The small molecule below binds the protein below.
Small molecule (SMILES): Nc1nc2c(s1)Cc1cccc(OCP(=O)(O)O)c1-2

Binding-site contacts:
Ligand atom N12 contacts residue LEU30 of chain 1.B at 3.7 Å.
Ligand atom N13 contacts residue THR31 of chain 1.B at 2.9 Å (h-bond).
Ligand atom C1 contacts residue ALA24 of chain 1.B at 3.5 Å (hydrophobic).
Ligand atom C11 contacts residue VAL17 of chain 1.B at 3.8 Å (hydrophobic).
Ligand atom C2 contacts residue ARG140 of chain 1.B at 3.8 Å.
Ligand atom S10 contacts residue GLY21 of chain 1.B at 4.0 Å.
Ligand atom P16 contacts residue LYS112 of chain 1.B at 3.8 Å.
Ligand atom O17 contacts residue GLY26 of chain 1.B at 3.5 Å.
Ligand atom S10 contacts residue MET177 of chain 1.B at 3.5 Å (h-bond).
Ligand atom O17 contacts residue THR27 of chain 1.B at 2.9 Å (h-bond).
Ligand atom O17 contacts residue GLY28 of chain 1.B at 4.0 Å.
Ligand atom O18 contacts residue GLU29 of chain 1.B at 3.4 Å (salt-bridge).
Ligand atom C8 contacts residue LEU30 of chain 1.B at 3.8 Å (hydrophobic).
Ligand atom P16 contacts residue GLY28 of chain 1.B at 3.8 Å.
Ligand atom C9 contacts residue LEU30 of chain 1.B at 3.5 Å (hydrophobic).
Ligand atom N13 contacts residue GLY21 of chain 1.B at 3.6 Å.
Ligand atom C6 contacts residue ALA24 of chain 1.B at 3.7 Å (hydrophobic).
Ligand atom O17 contacts residue LYS112 of chain 1.B at 2.7 Å (salt-bridge).
Ligand atom O14 contacts residue ALA24 of chain 1.B at 3.8 Å.
Ligand atom O19 contacts residue GLU29 of chain 1.B at 3.6 Å.
Ligand atom C15 contacts residue TYR113 of chain 1.B at 3.2 Å (hydrophobic).
Ligand atom C6 contacts residue LEU30 of chain 1.B at 3.8 Å (hydrophobic).
Ligand atom C7 contacts residue MET177 of chain 1.B at 3.9 Å (hydrophobic).
Ligand atom S10 contacts residue GLU20 of chain 1.B at 3.6 Å.
Ligand atom N13 contacts residue VAL17 of chain 1.B at 2.9 Å (h-bond).
Ligand atom O18 contacts residue LEU30 of chain 1.B at 2.9 Å (h-bond).
Ligand atom C15 contacts residue ARG140 of chain 1.B at 3.7 Å.
Ligand atom O19 contacts residue GLY28 of chain 1.B at 2.7 Å (h-bond).
Ligand atom O19 contacts residue THR27 of chain 1.B at 3.2 Å (h-bond).
Ligand atom O19 contacts residue GLY26 of chain 1.B at 3.7 Å.
Ligand atom P16 contacts residue THR27 of chain 1.B at 3.6 Å.
Ligand atom C11 contacts residue THR31 of chain 1.B at 3.9 Å.
Ligand atom P16 contacts residue TYR113 of chain 1.B at 3.5 Å.
Ligand atom C3 contacts residue ARG140 of chain 1.B at 3.9 Å.
Ligand atom N12 contacts residue GLY21 of chain 1.B at 3.5 Å.
Ligand atom O18 contacts residue LYS112 of chain 1.B at 3.6 Å.
Ligand atom C11 contacts residue GLY21 of chain 1.B at 3.5 Å.
Ligand atom O18 contacts residue THR27 of chain 1.B at 3.9 Å.
Ligand atom C2 contacts residue ALA24 of chain 1.B at 3.7 Å (hydrophobic).
Ligand atom O18 contacts residue TYR113 of chain 1.B at 2.8 Å (h-bond).

Sequence of chain 1.B:
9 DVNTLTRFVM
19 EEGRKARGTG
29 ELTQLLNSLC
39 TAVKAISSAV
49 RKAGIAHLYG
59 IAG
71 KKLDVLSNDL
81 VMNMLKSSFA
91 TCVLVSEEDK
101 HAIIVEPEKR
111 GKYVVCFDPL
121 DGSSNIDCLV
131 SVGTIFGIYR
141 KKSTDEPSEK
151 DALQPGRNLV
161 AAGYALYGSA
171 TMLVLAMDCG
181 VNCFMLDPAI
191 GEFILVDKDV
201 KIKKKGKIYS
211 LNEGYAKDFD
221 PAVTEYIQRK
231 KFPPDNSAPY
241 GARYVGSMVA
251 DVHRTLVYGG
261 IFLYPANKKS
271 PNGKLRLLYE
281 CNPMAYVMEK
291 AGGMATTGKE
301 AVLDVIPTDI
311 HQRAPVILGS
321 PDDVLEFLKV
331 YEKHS